This protein binds this small molecule.
Small molecule (SMILES): Nc1nc2c(ncn2[C@@H]2O[C@H](CO[P](=O)(O)O[P](=O)(O)OP(O)(O)=S)[C@@H](O)[C@H]2O)c(=O)[nH]1

Binding-site contacts:
Ligand atom PG contacts residue ASP465 of chain 1.A at 4.0 Å.
Ligand atom C6 contacts residue CYS605 of chain 1.A at 4.1 Å (hydrophobic).
Ligand atom O2A contacts residue GLY469 of chain 1.A at 2.7 Å (h-bond).
Ligand atom O1A contacts residue LYS470 of chain 1.A at 4.3 Å.
Ligand atom O2G contacts residue PHE521 of chain 1.A at 2.6 Å (h-bond).
Ligand atom O1A contacts residue LYS575 of chain 1.A at 4.2 Å.
Ligand atom N7 contacts residue LYS575 of chain 1.A at 4.0 Å.
Ligand atom O3G contacts residue ASP465 of chain 1.A at 3.0 Å.
Ligand atom C8 contacts residue LYS575 of chain 1.A at 3.9 Å.
Ligand atom O6 contacts residue CYS605 of chain 1.A at 3.0 Å (h-bond).
Ligand atom O1A contacts residue GLY469 of chain 1.A at 3.0 Å (h-bond).
Ligand atom C8 contacts residue GLY469 of chain 1.A at 4.1 Å.
Ligand atom O5' contacts residue LYS575 of chain 1.A at 4.5 Å.
Ligand atom O2A contacts residue THR471 of chain 1.A at 4.0 Å.
Ligand atom PA contacts residue GLY469 of chain 1.A at 3.3 Å.
Ligand atom O3G contacts residue GLY464 of chain 1.A at 4.3 Å.
Ligand atom O4' contacts residue LYS575 of chain 1.A at 4.4 Å.
Ligand atom S1G contacts residue GLY464 of chain 1.A at 3.7 Å.
Ligand atom O3G contacts residue GLY522 of chain 1.A at 3.2 Å.
Ligand atom PG contacts residue PHE521 of chain 1.A at 4.0 Å.
Ligand atom O2G contacts residue GLY464 of chain 1.A at 4.4 Å.
Ligand atom O2A contacts residue LYS470 of chain 1.A at 3.2 Å (salt-bridge).
Ligand atom O3G contacts residue PHE521 of chain 1.A at 4.3 Å.
Ligand atom S1G contacts residue ASP465 of chain 1.A at 3.3 Å (salt-bridge).
Ligand atom O3B contacts residue GLY522 of chain 1.A at 4.5 Å.
Ligand atom PG contacts residue GLY522 of chain 1.A at 3.8 Å.
Ligand atom O2G contacts residue GLY522 of chain 1.A at 3.2 Å.
Ligand atom PA contacts residue LYS470 of chain 1.A at 4.3 Å.
Ligand atom O3G contacts residue GLY523 of chain 1.A at 3.6 Å.
Ligand atom O5' contacts residue GLY469 of chain 1.A at 4.0 Å.
Ligand atom O1B contacts residue LYS470 of chain 1.A at 3.3 Å.

Sequence of chain 1.A:
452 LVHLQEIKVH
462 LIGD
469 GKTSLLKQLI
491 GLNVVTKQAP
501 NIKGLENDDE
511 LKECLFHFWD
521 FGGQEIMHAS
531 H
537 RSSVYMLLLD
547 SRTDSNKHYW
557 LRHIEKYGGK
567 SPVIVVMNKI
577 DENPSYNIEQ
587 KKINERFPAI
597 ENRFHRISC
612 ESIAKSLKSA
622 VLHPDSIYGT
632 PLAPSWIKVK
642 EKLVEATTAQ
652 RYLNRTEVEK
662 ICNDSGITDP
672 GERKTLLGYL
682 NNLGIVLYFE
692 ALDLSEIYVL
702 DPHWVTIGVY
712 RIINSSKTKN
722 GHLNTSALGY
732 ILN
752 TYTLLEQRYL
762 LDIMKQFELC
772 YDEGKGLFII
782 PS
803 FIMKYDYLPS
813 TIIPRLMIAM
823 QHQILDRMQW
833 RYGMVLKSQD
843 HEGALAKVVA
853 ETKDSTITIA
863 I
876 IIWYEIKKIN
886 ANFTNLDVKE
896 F